This small molecule binds to this protein.
Small molecule (SMILES): CN1CCN(c2ccc(NC(=O)c3n[nH]c4ccccc34)cc2)CC1

Sequence of chain 1.A:
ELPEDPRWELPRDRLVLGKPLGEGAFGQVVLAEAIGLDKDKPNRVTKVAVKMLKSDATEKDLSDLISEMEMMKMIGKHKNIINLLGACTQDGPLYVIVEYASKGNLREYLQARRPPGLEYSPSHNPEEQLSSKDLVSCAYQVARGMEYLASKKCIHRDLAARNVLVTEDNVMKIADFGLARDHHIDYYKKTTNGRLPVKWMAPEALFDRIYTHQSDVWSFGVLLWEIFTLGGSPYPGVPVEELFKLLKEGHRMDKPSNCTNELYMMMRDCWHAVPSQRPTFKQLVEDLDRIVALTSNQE

Binding-site contacts:
Ligand atom C16 contacts residue VAL105 of chain 1.A at 4.0 Å (hydrophobic).
Ligand atom C11 contacts residue LEU28 of chain 1.A at 3.5 Å (hydrophobic).
Ligand atom C18 contacts residue LEU174 of chain 1.A at 3.5 Å (hydrophobic).
Ligand atom C18 contacts residue GLU106 of chain 1.A at 3.6 Å.
Ligand atom C7 contacts residue ALA108 of chain 1.A at 2.9 Å (hydrophobic).
Ligand atom C9 contacts residue GLY111 of chain 1.A at 3.9 Å.
Ligand atom N4 contacts residue TYR107 of chain 1.A at 3.9 Å.
Ligand atom N4 contacts residue ALA56 of chain 1.A at 3.9 Å.
Ligand atom C17 contacts residue ILE89 of chain 1.A at 3.9 Å (hydrophobic).
Ligand atom C14 contacts residue VAL36 of chain 1.A at 4.0 Å (hydrophobic).
Ligand atom N3 contacts residue GLU106 of chain 1.A at 2.8 Å (salt-bridge).
Ligand atom C6 contacts residue SER109 of chain 1.A at 3.5 Å.
Ligand atom N3 contacts residue ALA56 of chain 1.A at 3.5 Å.
Ligand atom C8 contacts residue ALA108 of chain 1.A at 3.3 Å (hydrophobic).
Ligand atom C18 contacts residue ALA56 of chain 1.A at 3.7 Å (hydrophobic).
Ligand atom C12 contacts residue LEU28 of chain 1.A at 4.0 Å (hydrophobic).
Ligand atom C7 contacts residue GLY111 of chain 1.A at 3.5 Å.
Ligand atom C17 contacts residue VAL105 of chain 1.A at 3.5 Å (hydrophobic).
Ligand atom C17 contacts residue LEU174 of chain 1.A at 3.9 Å (hydrophobic).
Ligand atom C14 contacts residue LEU174 of chain 1.A at 3.9 Å (hydrophobic).
Ligand atom N4 contacts residue GLU106 of chain 1.A at 3.9 Å.
Ligand atom N2 contacts residue ALA108 of chain 1.A at 3.0 Å (h-bond).
Ligand atom O contacts residue LEU28 of chain 1.A at 3.5 Å.
Ligand atom C10 contacts residue GLY111 of chain 1.A at 4.0 Å.
Ligand atom N2 contacts residue LEU28 of chain 1.A at 3.8 Å.
Ligand atom N3 contacts residue TYR107 of chain 1.A at 3.9 Å.
Ligand atom C7 contacts residue SER109 of chain 1.A at 3.8 Å.
Ligand atom C6 contacts residue GLY111 of chain 1.A at 3.5 Å.
Ligand atom N3 contacts residue LEU174 of chain 1.A at 3.8 Å.
Ligand atom N3 contacts residue ALA108 of chain 1.A at 3.6 Å (h-bond).
Ligand atom C17 contacts residue ALA56 of chain 1.A at 4.1 Å (hydrophobic).
Ligand atom C8 contacts residue GLY111 of chain 1.A at 3.8 Å.
Ligand atom C12 contacts residue LEU174 of chain 1.A at 3.8 Å (hydrophobic).
Ligand atom C17 contacts residue GLU106 of chain 1.A at 3.8 Å.
Ligand atom C6 contacts residue ALA108 of chain 1.A at 4.0 Å (hydrophobic).
Ligand atom C13 contacts residue LEU174 of chain 1.A at 3.5 Å (hydrophobic).
Ligand atom C5 contacts residue GLY111 of chain 1.A at 3.9 Å.
Ligand atom N4 contacts residue LEU174 of chain 1.A at 4.0 Å.
Ligand atom C8 contacts residue LEU28 of chain 1.A at 4.1 Å (hydrophobic).
Ligand atom N4 contacts residue ALA108 of chain 1.A at 3.2 Å (h-bond).